Sequence of chain 1.A:
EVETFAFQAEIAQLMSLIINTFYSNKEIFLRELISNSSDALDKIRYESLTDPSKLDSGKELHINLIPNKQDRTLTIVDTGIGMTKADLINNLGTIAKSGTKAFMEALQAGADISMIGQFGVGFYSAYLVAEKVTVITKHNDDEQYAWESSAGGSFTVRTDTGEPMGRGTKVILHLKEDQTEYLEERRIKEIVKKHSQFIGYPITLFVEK

A small-molecule ligand and the protein it binds are described below.
Small molecule (SMILES): Nc1ncc(/N=N/c2ccccc2)c(-c2ccc(Cl)cc2Cl)n1

Binding-site contacts:
Ligand atom N2 contacts residue ASP93 of chain 1.A at 2.6 Å (salt-bridge).
Ligand atom CL2 contacts residue MET98 of chain 1.A at 3.5 Å.
Ligand atom C4 contacts residue ASN51 of chain 1.A at 3.9 Å.
Ligand atom C15 contacts residue LEU107 of chain 1.A at 2.2 Å (hydrophobic).
Ligand atom C14 contacts residue LEU107 of chain 1.A at 2.6 Å (hydrophobic).
Ligand atom C16 contacts residue ASP102 of chain 1.A at 3.5 Å.
Ligand atom C10 contacts residue THR184 of chain 1.A at 3.8 Å.
Ligand atom C3 contacts residue PHE138 of chain 1.A at 3.5 Å (hydrophobic).
Ligand atom C10 contacts residue ALA55 of chain 1.A at 3.5 Å (hydrophobic).
Ligand atom N2 contacts residue THR184 of chain 1.A at 3.8 Å.
Ligand atom N3 contacts residue ASP93 of chain 1.A at 3.9 Å.
Ligand atom C2 contacts residue ASN51 of chain 1.A at 3.9 Å.
Ligand atom CL1 contacts residue TYR139 of chain 1.A at 3.9 Å.
Ligand atom N2 contacts residue ASN51 of chain 1.A at 4.0 Å.
Ligand atom C1 contacts residue LEU107 of chain 1.A at 3.9 Å (hydrophobic).
Ligand atom C8 contacts residue THR184 of chain 1.A at 3.9 Å.
Ligand atom C2 contacts residue LEU107 of chain 1.A at 3.6 Å (hydrophobic).
Ligand atom C9 contacts residue MET98 of chain 1.A at 3.7 Å (hydrophobic).
Ligand atom CL2 contacts residue PHE138 of chain 1.A at 4.0 Å.
Ligand atom C8 contacts residue ASP93 of chain 1.A at 3.7 Å.
Ligand atom CL2 contacts residue VAL150 of chain 1.A at 3.9 Å.
Ligand atom N5 contacts residue MET98 of chain 1.A at 3.5 Å.
Ligand atom N2 contacts residue SER52 of chain 1.A at 3.5 Å (h-bond).
Ligand atom N3 contacts residue ALA55 of chain 1.A at 3.3 Å.
Ligand atom C15 contacts residue ASP102 of chain 1.A at 3.8 Å.
Ligand atom C5 contacts residue ASN51 of chain 1.A at 3.4 Å.
Ligand atom C13 contacts residue MET98 of chain 1.A at 3.6 Å (hydrophobic).
Ligand atom CL1 contacts residue PHE138 of chain 1.A at 3.5 Å.
Ligand atom C14 contacts residue MET98 of chain 1.A at 3.7 Å (hydrophobic).
Ligand atom C16 contacts residue LEU107 of chain 1.A at 3.4 Å (hydrophobic).
Ligand atom C1 contacts residue ASN51 of chain 1.A at 3.6 Å.
Ligand atom C6 contacts residue ASN51 of chain 1.A at 3.6 Å.
Ligand atom C13 contacts residue LEU107 of chain 1.A at 4.0 Å (hydrophobic).
Ligand atom C4 contacts residue LEU107 of chain 1.A at 3.9 Å (hydrophobic).
Ligand atom C8 contacts residue ASN51 of chain 1.A at 3.8 Å.
Ligand atom C3 contacts residue LEU107 of chain 1.A at 3.6 Å (hydrophobic).
Ligand atom N3 contacts residue THR184 of chain 1.A at 3.4 Å (h-bond).
Ligand atom C2 contacts residue PHE138 of chain 1.A at 3.6 Å (hydrophobic).
Ligand atom N1 contacts residue ASN51 of chain 1.A at 3.7 Å.
Ligand atom N4 contacts residue MET98 of chain 1.A at 3.1 Å (h-bond).